Sequence of chain 1.G:
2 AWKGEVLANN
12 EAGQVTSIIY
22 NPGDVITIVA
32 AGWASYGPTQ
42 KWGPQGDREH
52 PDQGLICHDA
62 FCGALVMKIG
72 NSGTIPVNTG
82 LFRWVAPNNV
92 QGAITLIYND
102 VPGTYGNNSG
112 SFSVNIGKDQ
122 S

Binding-site contacts:
Ligand atom C3 contacts residue PHB1 of chain 1.FA at 3.7 Å.
Ligand atom C6 contacts residue VAL102 of chain 1.G at 3.8 Å (hydrophobic).
Ligand atom C1 contacts residue PHB1 of chain 1.FA at 1.4 Å.
Ligand atom C5 contacts residue HIS51 of chain 1.G at 3.8 Å.
Ligand atom C4 contacts residue PHB1 of chain 1.FA at 4.2 Å.
Ligand atom O3 contacts residue TYR37 of chain 1.G at 3.9 Å.
Ligand atom O6 contacts residue VAL102 of chain 1.G at 4.2 Å.
Ligand atom C5 contacts residue GLN54 of chain 1.G at 3.8 Å.
Ligand atom C3 contacts residue THR105 of chain 1.G at 4.0 Å.
Ligand atom C2 contacts residue TYR37 of chain 1.G at 3.3 Å (hydrophobic).
Ligand atom O3 contacts residue THR105 of chain 1.G at 3.4 Å.
Ligand atom O5 contacts residue PHB1 of chain 1.FA at 2.3 Å (h-bond).
Ligand atom C4 contacts residue ASP101 of chain 1.G at 3.8 Å.
Ligand atom C4 contacts residue TYR37 of chain 1.G at 4.2 Å (hydrophobic).
Ligand atom C1 contacts residue TYR37 of chain 1.G at 4.2 Å (hydrophobic).
Ligand atom C6 contacts residue GLN54 of chain 1.G at 3.8 Å.
Ligand atom O3 contacts residue CA1 of chain 1.DA at 2.8 Å.
Ligand atom O3 contacts residue ASN108 of chain 1.G at 3.3 Å (h-bond).
Ligand atom O4 contacts residue CA1 of chain 1.DA at 2.8 Å.
Ligand atom O2 contacts residue TYR37 of chain 1.G at 4.0 Å.
Ligand atom O5 contacts residue TYR37 of chain 1.G at 3.7 Å.
Ligand atom C6 contacts residue ASP101 of chain 1.G at 3.9 Å.
Ligand atom C6 contacts residue CYS63 of chain 1.G at 4.2 Å (hydrophobic).
Ligand atom O6 contacts residue HIS51 of chain 1.G at 2.7 Å (h-bond).
Ligand atom O2 contacts residue PHB1 of chain 1.FA at 2.9 Å (h-bond).
Ligand atom C2 contacts residue PHB1 of chain 1.FA at 2.4 Å.
Ligand atom C5 contacts residue PHB1 of chain 1.FA at 3.6 Å.
Ligand atom O6 contacts residue GLN54 of chain 1.G at 2.9 Å (h-bond).
Ligand atom O4 contacts residue TYR37 of chain 1.G at 3.3 Å (h-bond).
Ligand atom O4 contacts residue THR105 of chain 1.G at 3.5 Å (h-bond).
Ligand atom O2 contacts residue ASN108 of chain 1.G at 3.4 Å (h-bond).
Ligand atom O5 contacts residue HIS51 of chain 1.G at 3.2 Å (h-bond).
Ligand atom C4 contacts residue THR105 of chain 1.G at 3.6 Å.
Ligand atom O4 contacts residue ASP101 of chain 1.G at 2.8 Å (salt-bridge).
Ligand atom C4 contacts residue CA1 of chain 1.DA at 3.6 Å.
Ligand atom C3 contacts residue TYR37 of chain 1.G at 4.0 Å (hydrophobic).
Ligand atom C2 contacts residue CA1 of chain 1.DA at 4.1 Å.
Ligand atom C3 contacts residue CA1 of chain 1.DA at 3.6 Å.
Ligand atom C6 contacts residue HIS51 of chain 1.G at 3.2 Å.
Ligand atom O6 contacts residue PRO52 of chain 1.G at 4.0 Å.

The small molecule below binds the protein below.
Small molecule (SMILES): OC[C@H]1O[C@@H](O)[C@H](O)[C@@H](O)[C@H]1O